Sequence of chain 1.A:
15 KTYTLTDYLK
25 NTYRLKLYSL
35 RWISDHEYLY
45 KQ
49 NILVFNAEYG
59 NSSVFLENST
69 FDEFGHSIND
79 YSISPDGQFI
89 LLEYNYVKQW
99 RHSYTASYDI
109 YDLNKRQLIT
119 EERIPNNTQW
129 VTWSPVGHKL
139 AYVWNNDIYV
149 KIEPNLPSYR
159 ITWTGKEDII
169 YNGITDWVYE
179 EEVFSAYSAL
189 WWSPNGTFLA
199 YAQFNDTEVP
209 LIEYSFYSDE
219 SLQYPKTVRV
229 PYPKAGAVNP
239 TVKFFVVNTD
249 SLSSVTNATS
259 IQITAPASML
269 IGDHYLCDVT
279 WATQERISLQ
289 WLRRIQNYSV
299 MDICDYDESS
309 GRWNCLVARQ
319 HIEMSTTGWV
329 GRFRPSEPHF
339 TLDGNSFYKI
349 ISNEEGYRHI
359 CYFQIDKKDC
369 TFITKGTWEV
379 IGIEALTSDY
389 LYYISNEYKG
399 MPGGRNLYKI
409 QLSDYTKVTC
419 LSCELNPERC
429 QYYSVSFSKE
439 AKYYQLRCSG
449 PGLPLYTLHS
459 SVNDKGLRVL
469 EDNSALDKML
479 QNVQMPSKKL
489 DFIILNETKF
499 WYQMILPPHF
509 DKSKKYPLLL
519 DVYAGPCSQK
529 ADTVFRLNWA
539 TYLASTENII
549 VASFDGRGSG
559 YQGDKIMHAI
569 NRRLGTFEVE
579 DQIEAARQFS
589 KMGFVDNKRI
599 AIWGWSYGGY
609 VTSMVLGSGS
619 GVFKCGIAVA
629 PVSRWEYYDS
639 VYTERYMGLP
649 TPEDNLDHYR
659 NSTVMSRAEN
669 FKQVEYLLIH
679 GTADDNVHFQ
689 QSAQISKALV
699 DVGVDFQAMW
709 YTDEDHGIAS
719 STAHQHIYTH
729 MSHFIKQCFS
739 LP

This small molecule binds to this protein.
Small molecule (SMILES): CC(=O)N[C@H]1[C@H](O[C@H]2[C@H](O)[C@@H](NC(C)=O)CO[C@@H]2CO)O[C@H](CO)[C@@H](O)[C@@H]1O

Binding-site contacts:
Ligand atom N2 contacts residue ILE168 of chain 1.A at 3.8 Å.
Ligand atom C2 contacts residue THR205 of chain 1.A at 4.4 Å.
Ligand atom C7 contacts residue GLU206 of chain 1.A at 4.0 Å.
Ligand atom C4 contacts residue THR205 of chain 1.A at 4.5 Å.
Ligand atom C3 contacts residue THR205 of chain 1.A at 4.4 Å.
Ligand atom O7 contacts residue LYS241 of chain 1.A at 3.9 Å.
Ligand atom O5 contacts residue THR205 of chain 1.A at 3.7 Å.
Ligand atom C3 contacts residue ASN203 of chain 1.A at 3.9 Å.
Ligand atom O5 contacts residue ASN203 of chain 1.A at 2.4 Å (h-bond).
Ligand atom C2 contacts residue ASN203 of chain 1.A at 2.7 Å.
Ligand atom O6 contacts residue GLU206 of chain 1.A at 3.5 Å (salt-bridge).
Ligand atom O7 contacts residue ASN203 of chain 1.A at 3.8 Å.
Ligand atom C4 contacts residue ASN203 of chain 1.A at 4.3 Å.
Ligand atom C1 contacts residue THR205 of chain 1.A at 3.5 Å.
Ligand atom C7 contacts residue THR205 of chain 1.A at 4.4 Å.
Ligand atom N2 contacts residue GLU206 of chain 1.A at 4.2 Å.
Ligand atom C6 contacts residue THR205 of chain 1.A at 3.8 Å.
Ligand atom C8 contacts residue GLU206 of chain 1.A at 3.3 Å.
Ligand atom C7 contacts residue ASN203 of chain 1.A at 3.9 Å.
Ligand atom C5 contacts residue ASN203 of chain 1.A at 3.5 Å.
Ligand atom O7 contacts residue ILE168 of chain 1.A at 4.3 Å.
Ligand atom C7 contacts residue ILE168 of chain 1.A at 4.2 Å (hydrophobic).
Ligand atom O7 contacts residue THR205 of chain 1.A at 3.6 Å.
Ligand atom C1 contacts residue ASN203 of chain 1.A at 1.4 Å.
Ligand atom C6 contacts residue GLU206 of chain 1.A at 3.6 Å.
Ligand atom O7 contacts residue GLN201 of chain 1.A at 4.1 Å.
Ligand atom N2 contacts residue ASN203 of chain 1.A at 3.1 Å (h-bond).
Ligand atom C5 contacts residue THR205 of chain 1.A at 3.4 Å.